Binding-site contacts:
Ligand atom O7 contacts residue ILE253 of chain 1.A at 3.5 Å.
Ligand atom O7 contacts residue GLU252 of chain 1.A at 4.5 Å.
Ligand atom N2 contacts residue TYR277 of chain 1.A at 4.2 Å.
Ligand atom O2 contacts residue TYR277 of chain 1.A at 4.3 Å.
Ligand atom C2 contacts residue ASN128 of chain 1.A at 2.4 Å.
Ligand atom C4 contacts residue TYR277 of chain 1.A at 3.5 Å (hydrophobic).
Ligand atom C2 contacts residue TYR277 of chain 1.A at 3.7 Å (hydrophobic).
Ligand atom O7 contacts residue TYR277 of chain 1.A at 3.6 Å (h-bond).
Ligand atom C1 contacts residue TYR277 of chain 1.A at 3.7 Å (hydrophobic).
Ligand atom C1 contacts residue ASN128 of chain 1.A at 1.4 Å.
Ligand atom O5 contacts residue TYR277 of chain 1.A at 4.2 Å.
Ligand atom C8 contacts residue ASN128 of chain 1.A at 4.3 Å.
Ligand atom O7 contacts residue ASN128 of chain 1.A at 3.6 Å (h-bond).
Ligand atom C1 contacts residue GLU252 of chain 1.A at 3.3 Å.
Ligand atom C5 contacts residue GLU252 of chain 1.A at 4.0 Å.
Ligand atom C5 contacts residue ILE253 of chain 1.A at 3.7 Å (hydrophobic).
Ligand atom O6 contacts residue TYR277 of chain 1.A at 4.0 Å.
Ligand atom C7 contacts residue ASN128 of chain 1.A at 3.3 Å.
Ligand atom O7 contacts residue LEU254 of chain 1.A at 4.4 Å.
Ligand atom O6 contacts residue ILE253 of chain 1.A at 3.4 Å.
Ligand atom C5 contacts residue TYR277 of chain 1.A at 4.3 Å (hydrophobic).
Ligand atom C3 contacts residue TYR277 of chain 1.A at 4.5 Å (hydrophobic).
Ligand atom O5 contacts residue ASN128 of chain 1.A at 2.5 Å (h-bond).
Ligand atom O6 contacts residue TYR277 of chain 1.A at 4.4 Å.
Ligand atom O6 contacts residue GLU252 of chain 1.A at 3.9 Å.
Ligand atom N2 contacts residue ASN128 of chain 1.A at 2.7 Å (h-bond).
Ligand atom O4 contacts residue ILE253 of chain 1.A at 4.2 Å.
Ligand atom C4 contacts residue ASN128 of chain 1.A at 4.3 Å.
Ligand atom C5 contacts residue ASN128 of chain 1.A at 3.7 Å.
Ligand atom C6 contacts residue ILE253 of chain 1.A at 4.0 Å (hydrophobic).
Ligand atom O3 contacts residue TYR277 of chain 1.A at 3.1 Å (h-bond).
Ligand atom C3 contacts residue TYR277 of chain 1.A at 3.7 Å (hydrophobic).
Ligand atom O4 contacts residue TYR277 of chain 1.A at 4.3 Å.
Ligand atom O5 contacts residue GLU252 of chain 1.A at 3.5 Å (salt-bridge).
Ligand atom C7 contacts residue TYR277 of chain 1.A at 4.0 Å (hydrophobic).
Ligand atom C3 contacts residue ASN128 of chain 1.A at 3.7 Å.

Sequence of chain 1.A:
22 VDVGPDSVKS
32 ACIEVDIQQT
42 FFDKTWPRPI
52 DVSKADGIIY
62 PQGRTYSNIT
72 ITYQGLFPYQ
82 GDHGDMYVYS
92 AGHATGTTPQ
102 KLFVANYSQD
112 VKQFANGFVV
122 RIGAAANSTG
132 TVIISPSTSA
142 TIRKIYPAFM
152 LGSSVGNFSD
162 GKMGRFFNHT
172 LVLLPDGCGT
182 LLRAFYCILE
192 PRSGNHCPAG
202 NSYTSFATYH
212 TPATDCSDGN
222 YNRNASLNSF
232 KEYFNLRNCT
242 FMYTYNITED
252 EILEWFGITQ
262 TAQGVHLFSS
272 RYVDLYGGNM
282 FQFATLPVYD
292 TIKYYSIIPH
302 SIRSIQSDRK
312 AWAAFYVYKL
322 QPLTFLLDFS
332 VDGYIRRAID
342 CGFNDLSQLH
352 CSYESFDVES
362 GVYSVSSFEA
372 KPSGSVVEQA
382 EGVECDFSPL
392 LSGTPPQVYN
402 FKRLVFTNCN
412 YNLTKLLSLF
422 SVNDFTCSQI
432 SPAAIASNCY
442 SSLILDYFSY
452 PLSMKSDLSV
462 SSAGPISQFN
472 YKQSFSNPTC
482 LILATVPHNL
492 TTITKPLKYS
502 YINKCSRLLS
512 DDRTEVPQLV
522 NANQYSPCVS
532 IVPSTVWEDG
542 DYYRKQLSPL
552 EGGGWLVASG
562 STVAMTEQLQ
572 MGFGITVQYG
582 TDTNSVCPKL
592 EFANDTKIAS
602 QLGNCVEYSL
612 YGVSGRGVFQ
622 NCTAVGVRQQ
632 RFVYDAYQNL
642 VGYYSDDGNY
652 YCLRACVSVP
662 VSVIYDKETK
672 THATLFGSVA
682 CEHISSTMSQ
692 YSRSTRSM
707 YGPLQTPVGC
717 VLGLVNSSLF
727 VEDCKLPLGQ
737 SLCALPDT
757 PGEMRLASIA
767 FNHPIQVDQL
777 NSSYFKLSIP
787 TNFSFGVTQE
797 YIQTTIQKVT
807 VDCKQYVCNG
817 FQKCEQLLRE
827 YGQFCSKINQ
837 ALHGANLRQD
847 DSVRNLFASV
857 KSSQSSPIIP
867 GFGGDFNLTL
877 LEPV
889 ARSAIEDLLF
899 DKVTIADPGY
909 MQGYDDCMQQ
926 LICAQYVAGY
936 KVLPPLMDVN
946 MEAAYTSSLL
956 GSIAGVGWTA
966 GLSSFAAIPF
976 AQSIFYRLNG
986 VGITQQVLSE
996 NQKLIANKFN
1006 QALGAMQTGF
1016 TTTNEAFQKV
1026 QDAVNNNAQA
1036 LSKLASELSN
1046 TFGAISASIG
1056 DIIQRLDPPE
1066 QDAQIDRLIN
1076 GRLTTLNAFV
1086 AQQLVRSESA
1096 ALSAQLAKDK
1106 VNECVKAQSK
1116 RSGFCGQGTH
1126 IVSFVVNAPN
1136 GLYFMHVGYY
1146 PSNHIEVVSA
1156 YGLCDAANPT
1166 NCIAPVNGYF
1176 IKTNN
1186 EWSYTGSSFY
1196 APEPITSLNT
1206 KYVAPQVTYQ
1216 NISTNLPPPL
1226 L

The small molecule below binds the protein below.
Small molecule (SMILES): CC(=O)N[C@H]1[C@H](O[C@H]2[C@H](O)[C@@H](NC(C)=O)CO[C@@H]2CO)O[C@H](CO)[C@@H](O[C@@H]2O[C@H](CO)[C@@H](O)[C@H](O[C@H]3O[C@H](CO)[C@@H](O)[C@H](O)[C@@H]3O)[C@@H]2O)[C@@H]1O